This small molecule binds to this protein.
Small molecule (SMILES): CCOC(=O)CNC(=O)NCc1ccc(N)cc1

Sequence of chain 1.A:
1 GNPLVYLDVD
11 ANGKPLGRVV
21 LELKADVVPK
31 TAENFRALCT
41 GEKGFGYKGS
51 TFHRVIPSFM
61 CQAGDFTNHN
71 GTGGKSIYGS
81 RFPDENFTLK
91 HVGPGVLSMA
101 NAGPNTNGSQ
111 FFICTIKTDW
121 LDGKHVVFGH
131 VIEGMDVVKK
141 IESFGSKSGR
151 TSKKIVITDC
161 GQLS

Binding-site contacts:
Ligand atom OAC contacts residue GLN62 of chain 1.A at 3.1 Å (h-bond).
Ligand atom CAI contacts residue ARG54 of chain 1.A at 4.0 Å.
Ligand atom CAI contacts residue HIS125 of chain 1.A at 3.9 Å.
Ligand atom CAA contacts residue PHE112 of chain 1.A at 3.8 Å (hydrophobic).
Ligand atom C contacts residue GLN62 of chain 1.A at 3.9 Å.
Ligand atom CAR contacts residue GLY71 of chain 1.A at 3.6 Å.
Ligand atom CAE contacts residue ARG81 of chain 1.A at 3.9 Å.
Ligand atom CAK contacts residue GLY71 of chain 1.A at 3.1 Å.
Ligand atom CAR contacts residue GLN110 of chain 1.A at 3.7 Å.
Ligand atom O contacts residue ASN101 of chain 1.A at 3.2 Å (h-bond).
Ligand atom CAF contacts residue ALA100 of chain 1.A at 3.8 Å (hydrophobic).
Ligand atom NAB contacts residue GLY108 of chain 1.A at 3.7 Å.
Ligand atom CAA contacts residue MET60 of chain 1.A at 4.0 Å (hydrophobic).
Ligand atom CAH contacts residue ALA100 of chain 1.A at 4.1 Å (hydrophobic).
Ligand atom CAG contacts residue GLY71 of chain 1.A at 3.7 Å.
Ligand atom C contacts residue ARG54 of chain 1.A at 3.8 Å.
Ligand atom CAE contacts residue GLN110 of chain 1.A at 4.0 Å.
Ligand atom CAQ contacts residue THR106 of chain 1.A at 3.8 Å.
Ligand atom N contacts residue ASN101 of chain 1.A at 3.0 Å (h-bond).
Ligand atom O contacts residue ALA100 of chain 1.A at 3.3 Å.
Ligand atom C contacts residue HIS125 of chain 1.A at 4.0 Å.
Ligand atom CAR contacts residue ASN101 of chain 1.A at 4.0 Å.
Ligand atom OAN contacts residue GLN62 of chain 1.A at 3.6 Å (h-bond).
Ligand atom CAI contacts residue PHE112 of chain 1.A at 3.5 Å (hydrophobic).
Ligand atom NAM contacts residue ASN101 of chain 1.A at 3.0 Å (h-bond).
Ligand atom CAH contacts residue ASN101 of chain 1.A at 3.6 Å.
Ligand atom CA contacts residue ASN101 of chain 1.A at 4.0 Å.
Ligand atom CAO contacts residue ASN101 of chain 1.A at 3.5 Å.
Ligand atom CA contacts residue ARG54 of chain 1.A at 3.6 Å.
Ligand atom NAB contacts residue ARG81 of chain 1.A at 3.6 Å.
Ligand atom O contacts residue HIS125 of chain 1.A at 3.5 Å.
Ligand atom CAG contacts residue GLN110 of chain 1.A at 3.8 Å.
Ligand atom OAN contacts residue ARG54 of chain 1.A at 3.1 Å (salt-bridge).
Ligand atom CAF contacts residue GLN110 of chain 1.A at 3.9 Å.
Ligand atom CAF contacts residue ASN101 of chain 1.A at 3.5 Å.
Ligand atom NAB contacts residue THR106 of chain 1.A at 3.1 Å (h-bond).
Ligand atom CAO contacts residue GLN62 of chain 1.A at 3.9 Å.
Ligand atom CAH contacts residue GLN110 of chain 1.A at 3.7 Å.
Ligand atom CAA contacts residue PHE59 of chain 1.A at 3.8 Å (hydrophobic).
Ligand atom CAI contacts residue GLN62 of chain 1.A at 3.9 Å.